Sequence of chain 46.D:
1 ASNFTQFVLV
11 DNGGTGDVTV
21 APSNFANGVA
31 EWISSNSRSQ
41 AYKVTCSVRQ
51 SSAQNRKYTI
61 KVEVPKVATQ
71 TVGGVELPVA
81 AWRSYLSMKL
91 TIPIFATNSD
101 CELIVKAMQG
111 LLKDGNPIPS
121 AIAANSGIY

Sequence of chain 46.C:
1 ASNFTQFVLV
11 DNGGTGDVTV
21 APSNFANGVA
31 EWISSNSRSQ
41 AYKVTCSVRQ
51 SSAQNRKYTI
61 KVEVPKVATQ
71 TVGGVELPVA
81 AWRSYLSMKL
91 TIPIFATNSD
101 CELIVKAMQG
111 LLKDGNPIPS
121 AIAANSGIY

Binding-site contacts:
Ligand atom P contacts residue SER51 of chain 46.D at 3.4 Å.
Ligand atom OP2 contacts residue SER51 of chain 46.D at 3.5 Å (h-bond).
Ligand atom OP1 contacts residue LYS89 of chain 46.D at 3.3 Å (salt-bridge).
Ligand atom C5' contacts residue TYR85 of chain 46.C at 3.7 Å (hydrophobic).
Ligand atom P contacts residue ARG49 of chain 46.D at 3.2 Å.
Ligand atom OP2 contacts residue TYR85 of chain 46.C at 2.9 Å (h-bond).
Ligand atom N6 contacts residue THR59 of chain 46.C at 2.9 Å (h-bond).
Ligand atom C2 contacts residue SER47 of chain 46.C at 3.2 Å.
Ligand atom C5' contacts residue ARG49 of chain 46.D at 3.1 Å.
Ligand atom P contacts residue LYS89 of chain 46.D at 3.4 Å.
Ligand atom N7 contacts residue TYR85 of chain 46.C at 3.6 Å.
Ligand atom OP2 contacts residue LYS89 of chain 46.D at 3.5 Å (salt-bridge).
Ligand atom C6 contacts residue THR45 of chain 46.C at 3.5 Å.
Ligand atom C8 contacts residue THR45 of chain 46.C at 3.6 Å.
Ligand atom OP2 contacts residue LYS57 of chain 46.D at 2.6 Å (salt-bridge).
Ligand atom C8 contacts residue TYR85 of chain 46.C at 3.7 Å (hydrophobic).
Ligand atom N7 contacts residue LYS61 of chain 46.C at 3.5 Å.
Ligand atom N6 contacts residue THR91 of chain 46.D at 3.4 Å (h-bond).
Ligand atom OP1 contacts residue SER51 of chain 46.D at 2.8 Å (h-bond).
Ligand atom P contacts residue LYS57 of chain 46.D at 3.2 Å.
Ligand atom O3' contacts residue SER51 of chain 46.D at 3.4 Å.
Ligand atom O2' contacts residue GLU63 of chain 46.C at 3.6 Å.
Ligand atom C5 contacts residue THR45 of chain 46.C at 3.2 Å.
Ligand atom OP2 contacts residue LYS89 of chain 46.D at 3.4 Å (salt-bridge).
Ligand atom OP2 contacts residue LYS43 of chain 46.C at 3.0 Å (salt-bridge).
Ligand atom OP1 contacts residue SER52 of chain 46.D at 2.9 Å (h-bond).
Ligand atom OP1 contacts residue LYS57 of chain 46.D at 2.8 Å.
Ligand atom C5 contacts residue TYR85 of chain 46.C at 3.7 Å (hydrophobic).
Ligand atom OP1 contacts residue ARG49 of chain 46.D at 2.5 Å (salt-bridge).
Ligand atom C6 contacts residue TYR85 of chain 46.C at 3.7 Å (hydrophobic).
Ligand atom O5' contacts residue ARG49 of chain 46.D at 3.6 Å (salt-bridge).
Ligand atom O3' contacts residue ARG49 of chain 46.D at 3.0 Å (salt-bridge).
Ligand atom OP1 contacts residue ASN55 of chain 46.D at 3.4 Å (h-bond).
Ligand atom N7 contacts residue THR45 of chain 46.C at 2.5 Å (h-bond).
Ligand atom OP2 contacts residue LYS57 of chain 46.D at 3.2 Å (salt-bridge).
Ligand atom N1 contacts residue THR59 of chain 46.C at 3.5 Å.
Ligand atom OP2 contacts residue ASN55 of chain 46.D at 3.5 Å (h-bond).
Ligand atom O5' contacts residue LYS57 of chain 46.D at 3.1 Å (salt-bridge).
Ligand atom N1 contacts residue SER47 of chain 46.C at 2.8 Å (h-bond).
Ligand atom N6 contacts residue THR45 of chain 46.C at 2.9 Å (h-bond).

The protein below binds the small molecule below.
Small molecule (SMILES): Nc1ccn([C@@H]2O[C@H](CO[P](=O)(O)O[C@H]3[C@@H](O)[C@H](n4cnc5c(N)ncnc54)O[C@@H]3CO[P](=O)(O)O[C@H]3[C@@H](O)[C@H](n4cnc5c(=O)nc(N)[nH]c54)O[C@@H]3CO[P](=O)(O)O[C@H]3[C@@H](O)[C@H](n4cnc5c(N)ncnc54)O[C@@H]3CO[P](=O)(O)O[C@H]3[C@@H](O)[C@H](n4cnc5c(N)ncnc54)O[C@@H]3CO[P](=O)(O)O[C@H]3[C@@H](O)[C@H](n4ccc(=O)[nH]c4=O)O[C@@H]3CO[P](=O)(O)O[C@H]3[C@@H](O)[C@H](n4ccc(N)nc4=O)O[C@@H]3CO[P](=O)(O)O[C@H]3[C@@H](O)[C@H](n4ccc(=O)[nH]c4=O)O[C@@H]3CO[P](=O)(O)O[C@H]3[C@@H](O)[C@H](n4cnc5c(=O)nc(N)[nH]c54)O[C@@H]3COPO)[C@@H](O)[C@H]2O)c(=O)n1